Binding-site contacts:
Ligand atom C8 contacts residue ILE271 of chain 1.A at 3.8 Å (hydrophobic).
Ligand atom C6 contacts residue THR115 of chain 1.B at 3.5 Å.
Ligand atom C7 contacts residue LYS118 of chain 1.A at 4.0 Å.
Ligand atom C10 contacts residue ASN111 of chain 1.B at 3.9 Å.
Ligand atom C9 contacts residue ILE271 of chain 1.A at 3.7 Å (hydrophobic).
Ligand atom O5 contacts residue ASN111 of chain 1.B at 3.3 Å.
Ligand atom O1 contacts residue GLU270 of chain 1.A at 3.4 Å.
Ligand atom C10 contacts residue LEU267 of chain 1.A at 3.7 Å (hydrophobic).
Ligand atom C6 contacts residue ASN111 of chain 1.B at 3.6 Å.
Ligand atom O6 contacts residue B7G1 of chain 1.E at 3.7 Å.
Ligand atom C8 contacts residue ASN111 of chain 1.B at 4.0 Å.
Ligand atom C13 contacts residue VAL92 of chain 1.A at 3.9 Å (hydrophobic).
Ligand atom O1 contacts residue ASN111 of chain 1.B at 4.0 Å.
Ligand atom C3 contacts residue B7G1 of chain 1.E at 3.5 Å.
Ligand atom C13 contacts residue LEU110 of chain 1.B at 3.6 Å (hydrophobic).
Ligand atom O4 contacts residue B7G1 of chain 1.E at 2.6 Å (h-bond).
Ligand atom C13 contacts residue ASN111 of chain 1.B at 4.0 Å.
Ligand atom O2 contacts residue LYS273 of chain 1.A at 3.5 Å.
Ligand atom O6 contacts residue ASN111 of chain 1.B at 2.9 Å (h-bond).
Ligand atom C13 contacts residue THR96 of chain 1.A at 4.0 Å.
Ligand atom O2 contacts residue GLU270 of chain 1.A at 2.9 Å (salt-bridge).
Ligand atom C13 contacts residue PHE109 of chain 1.B at 3.8 Å (hydrophobic).
Ligand atom C12 contacts residue THR96 of chain 1.A at 4.0 Å.
Ligand atom C5 contacts residue B7G1 of chain 1.E at 3.8 Å.
Ligand atom O6 contacts residue VAL114 of chain 1.B at 3.5 Å.
Ligand atom O2 contacts residue LYS118 of chain 1.A at 3.1 Å (salt-bridge).
Ligand atom C11 contacts residue LEU117 of chain 1.A at 3.8 Å (hydrophobic).
Ligand atom C9 contacts residue LYS118 of chain 1.A at 3.9 Å.
Ligand atom C3 contacts residue LYS273 of chain 1.A at 3.6 Å.
Ligand atom C2 contacts residue LYS273 of chain 1.A at 3.5 Å.
Ligand atom O6 contacts residue VAL114 of chain 1.A at 3.9 Å.
Ligand atom O6 contacts residue THR115 of chain 1.B at 4.0 Å.
Ligand atom C12 contacts residue LEU110 of chain 1.B at 4.0 Å (hydrophobic).
Ligand atom O3 contacts residue LYS273 of chain 1.A at 2.6 Å (salt-bridge).
Ligand atom C7 contacts residue VAL114 of chain 1.A at 3.8 Å (hydrophobic).
Ligand atom C4 contacts residue B7G1 of chain 1.E at 3.4 Å.
Ligand atom C8 contacts residue GLU270 of chain 1.A at 3.9 Å.
Ligand atom C12 contacts residue LEU117 of chain 1.A at 3.9 Å (hydrophobic).
Ligand atom C2 contacts residue GLU270 of chain 1.A at 3.7 Å.
Ligand atom C7 contacts residue ASN111 of chain 1.B at 3.8 Å.

A protein and the small-molecule ligand that binds it are described below.
Small molecule (SMILES): CCCCCCCO[C@@H]1O[C@H](CO)[C@@H](O)[C@H](O)[C@H]1O

Sequence of chain 1.A:
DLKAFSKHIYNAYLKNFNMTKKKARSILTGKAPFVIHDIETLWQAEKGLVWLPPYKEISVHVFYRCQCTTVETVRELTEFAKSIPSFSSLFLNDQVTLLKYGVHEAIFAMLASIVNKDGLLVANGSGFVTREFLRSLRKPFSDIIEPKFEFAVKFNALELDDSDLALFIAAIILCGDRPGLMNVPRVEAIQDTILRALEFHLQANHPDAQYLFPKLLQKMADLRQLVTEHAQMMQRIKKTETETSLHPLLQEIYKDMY

Sequence of chain 1.B:
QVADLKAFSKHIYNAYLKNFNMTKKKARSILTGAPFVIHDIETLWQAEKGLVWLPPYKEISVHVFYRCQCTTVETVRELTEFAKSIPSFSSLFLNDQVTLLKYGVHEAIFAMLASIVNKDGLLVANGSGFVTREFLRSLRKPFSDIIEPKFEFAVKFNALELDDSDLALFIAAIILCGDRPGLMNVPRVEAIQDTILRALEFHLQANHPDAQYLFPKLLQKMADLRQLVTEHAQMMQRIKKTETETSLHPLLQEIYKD